Binding-site contacts:
Ligand atom C22 contacts residue GLU332 of chain 1.B at 3.9 Å.
Ligand atom C17 contacts residue ALA167 of chain 1.B at 3.8 Å (hydrophobic).
Ligand atom CL contacts residue GLY360 of chain 1.H at 3.5 Å.
Ligand atom C6 contacts residue ALA167 of chain 1.B at 3.8 Å (hydrophobic).
Ligand atom C21 contacts residue PRO48 of chain 1.H at 3.6 Å (hydrophobic).
Ligand atom C7 contacts residue ALA167 of chain 1.B at 3.6 Å (hydrophobic).
Ligand atom O1 contacts residue ALA167 of chain 1.B at 3.9 Å.
Ligand atom N2 contacts residue IMP1 of chain 1.N at 3.3 Å.
Ligand atom N4 contacts residue ALA167 of chain 1.B at 3.8 Å.
Ligand atom C10 contacts residue GLU332 of chain 1.B at 3.5 Å.
Ligand atom C17 contacts residue GLU332 of chain 1.B at 3.9 Å.
Ligand atom C13 contacts residue GLU332 of chain 1.B at 3.6 Å.
Ligand atom N2 contacts residue GLU332 of chain 1.B at 3.3 Å (salt-bridge).
Ligand atom C22 contacts residue SER357 of chain 1.H at 3.5 Å.
Ligand atom C7 contacts residue IMP1 of chain 1.N at 3.6 Å.
Ligand atom N3 contacts residue GLU332 of chain 1.B at 3.1 Å (salt-bridge).
Ligand atom O1 contacts residue IMP1 of chain 1.N at 3.6 Å (h-bond).
Ligand atom C10 contacts residue LEU329 of chain 1.B at 3.5 Å (hydrophobic).
Ligand atom CL contacts residue VAL46 of chain 1.H at 3.7 Å.
Ligand atom C13 contacts residue VAL330 of chain 1.B at 3.5 Å (hydrophobic).
Ligand atom C3 contacts residue GLY306 of chain 1.B at 3.5 Å.
Ligand atom O2 contacts residue LEU329 of chain 1.B at 3.5 Å.
Ligand atom C21 contacts residue SER357 of chain 1.H at 3.8 Å.
Ligand atom C10 contacts residue ALA167 of chain 1.B at 3.8 Å (hydrophobic).
Ligand atom N1 contacts residue ALA167 of chain 1.B at 3.7 Å.
Ligand atom C2 contacts residue MET305 of chain 1.B at 3.9 Å (hydrophobic).
Ligand atom C13 contacts residue MET311 of chain 1.B at 3.9 Å (hydrophobic).
Ligand atom N2 contacts residue THR224 of chain 1.B at 3.3 Å (h-bond).
Ligand atom N4 contacts residue LEU329 of chain 1.B at 3.7 Å.
Ligand atom N4 contacts residue GLU332 of chain 1.B at 2.9 Å (salt-bridge).
Ligand atom O2 contacts residue ALA167 of chain 1.B at 3.9 Å.
Ligand atom C22 contacts residue TYR361 of chain 1.H at 3.8 Å (hydrophobic).
Ligand atom N1 contacts residue IMP1 of chain 1.N at 3.8 Å.
Ligand atom C2 contacts residue GLY306 of chain 1.B at 3.4 Å.
Ligand atom C13 contacts residue GLY306 of chain 1.B at 3.9 Å.
Ligand atom C20 contacts residue PRO48 of chain 1.H at 3.8 Å (hydrophobic).
Ligand atom C12 contacts residue MET311 of chain 1.B at 3.9 Å (hydrophobic).
Ligand atom N2 contacts residue TYR361 of chain 1.H at 3.7 Å.
Ligand atom C3 contacts residue MET305 of chain 1.B at 3.5 Å (hydrophobic).
Ligand atom N2 contacts residue ALA167 of chain 1.B at 3.7 Å.

Sequence of chain 1.B:
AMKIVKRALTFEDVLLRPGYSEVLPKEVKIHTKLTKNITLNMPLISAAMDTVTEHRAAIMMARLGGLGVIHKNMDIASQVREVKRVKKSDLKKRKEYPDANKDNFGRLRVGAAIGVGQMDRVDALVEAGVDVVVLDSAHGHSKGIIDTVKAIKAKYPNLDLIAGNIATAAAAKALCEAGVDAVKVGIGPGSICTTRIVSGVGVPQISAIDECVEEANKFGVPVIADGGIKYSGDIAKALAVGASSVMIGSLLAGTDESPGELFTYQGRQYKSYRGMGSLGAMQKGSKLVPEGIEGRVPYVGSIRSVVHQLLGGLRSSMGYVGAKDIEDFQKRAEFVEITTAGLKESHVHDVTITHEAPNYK

A small-molecule ligand and the protein it binds are described below.
Small molecule (SMILES): [H]/N=C(\NO)c1cccc(C(C)(C)NC(=O)Nc2ccc(Cl)cc2)c1

Sequence of chain 1.H:
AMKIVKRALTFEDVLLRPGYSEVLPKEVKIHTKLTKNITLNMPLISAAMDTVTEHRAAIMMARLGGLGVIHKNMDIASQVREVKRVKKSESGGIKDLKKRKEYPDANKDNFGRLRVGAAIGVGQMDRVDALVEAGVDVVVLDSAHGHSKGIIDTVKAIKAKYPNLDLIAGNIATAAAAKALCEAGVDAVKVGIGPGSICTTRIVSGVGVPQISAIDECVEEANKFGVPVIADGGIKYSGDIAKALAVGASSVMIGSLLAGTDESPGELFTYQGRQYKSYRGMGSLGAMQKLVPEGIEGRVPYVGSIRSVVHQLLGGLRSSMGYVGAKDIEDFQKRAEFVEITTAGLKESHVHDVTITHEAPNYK